The small molecule below binds the protein below.
Small molecule (SMILES): C#C[C@]1(O)CC[C@H]2[C@@H]3CCc4cc(O)ccc4[C@H]3CC[C@@]21C

Sequence of chain 1.D:
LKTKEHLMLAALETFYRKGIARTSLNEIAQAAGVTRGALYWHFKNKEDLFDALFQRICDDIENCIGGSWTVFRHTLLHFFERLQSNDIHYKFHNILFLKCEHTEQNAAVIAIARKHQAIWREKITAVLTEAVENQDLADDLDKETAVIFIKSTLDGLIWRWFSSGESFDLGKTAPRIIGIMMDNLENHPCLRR

Binding-site contacts:
Ligand atom CAI contacts residue LEU95 of chain 1.D at 3.5 Å (hydrophobic).
Ligand atom CAM contacts residue ILE177 of chain 1.D at 3.7 Å (hydrophobic).
Ligand atom CAH contacts residue THR94 of chain 1.D at 3.4 Å.
Ligand atom CAR contacts residue TRP139 of chain 1.D at 3.8 Å (hydrophobic).
Ligand atom CAL contacts residue PHE98 of chain 1.D at 3.5 Å (hydrophobic).
Ligand atom CAM contacts residue ASP174 of chain 1.D at 3.8 Å.
Ligand atom CAN contacts residue TRP139 of chain 1.D at 3.8 Å (hydrophobic).
Ligand atom CAP contacts residue THR94 of chain 1.D at 3.9 Å.
Ligand atom OAD contacts residue ASP174 of chain 1.D at 2.3 Å (salt-bridge).
Ligand atom CAM contacts residue LEU173 of chain 1.D at 4.3 Å (hydrophobic).
Ligand atom CAP contacts residue PHE91 of chain 1.D at 3.9 Å (hydrophobic).
Ligand atom CAH contacts residue PHE91 of chain 1.D at 3.5 Å (hydrophobic).
Ligand atom CAG contacts residue ILE143 of chain 1.D at 4.0 Å (hydrophobic).
Ligand atom CAM contacts residue PHE98 of chain 1.D at 3.9 Å (hydrophobic).
Ligand atom CAG contacts residue TRP139 of chain 1.D at 3.9 Å (hydrophobic).
Ligand atom CAI contacts residue THR94 of chain 1.D at 3.5 Å.
Ligand atom OAC contacts residue VAL146 of chain 1.D at 3.7 Å.
Ligand atom CAE contacts residue ASP174 of chain 1.D at 3.7 Å.
Ligand atom CAJ contacts residue PHE98 of chain 1.D at 3.8 Å (hydrophobic).
Ligand atom CAN contacts residue ILE143 of chain 1.D at 4.3 Å (hydrophobic).
Ligand atom CAA contacts residue ASP174 of chain 1.D at 4.2 Å.
Ligand atom CAA contacts residue TRP139 of chain 1.D at 3.5 Å (hydrophobic).
Ligand atom CAF contacts residue PHE91 of chain 1.D at 4.0 Å (hydrophobic).
Ligand atom CAT contacts residue PHE98 of chain 1.D at 4.3 Å (hydrophobic).
Ligand atom CAF contacts residue ILE143 of chain 1.D at 4.4 Å (hydrophobic).
Ligand atom CAU contacts residue ASP174 of chain 1.D at 3.4 Å.
Ligand atom CAK contacts residue ILE143 of chain 1.D at 3.7 Å (hydrophobic).
Ligand atom CAG contacts residue LYS142 of chain 1.D at 4.3 Å.
Ligand atom CAP contacts residue LEU95 of chain 1.D at 4.3 Å (hydrophobic).
Ligand atom CAQ contacts residue PHE91 of chain 1.D at 4.3 Å (hydrophobic).
Ligand atom CAQ contacts residue TRP139 of chain 1.D at 4.0 Å (hydrophobic).
Ligand atom CAO contacts residue PHE91 of chain 1.D at 3.6 Å (hydrophobic).
Ligand atom CAF contacts residue LYS142 of chain 1.D at 4.0 Å.
Ligand atom CAK contacts residue TRP139 of chain 1.D at 3.7 Å (hydrophobic).
Ligand atom OAC contacts residue PHE91 of chain 1.D at 4.0 Å.
Ligand atom CAE contacts residue TRP139 of chain 1.D at 4.2 Å (hydrophobic).
Ligand atom CAJ contacts residue LEU95 of chain 1.D at 3.8 Å (hydrophobic).
Ligand atom CAS contacts residue LEU95 of chain 1.D at 4.0 Å (hydrophobic).
Ligand atom CAG contacts residue PHE91 of chain 1.D at 4.3 Å (hydrophobic).
Ligand atom CAB contacts residue LEU173 of chain 1.D at 4.0 Å (hydrophobic).